Binding-site contacts:
Ligand atom C03 contacts residue ALA53 of chain 1.B at 4.1 Å (hydrophobic).
Ligand atom C02 contacts residue ARG97 of chain 1.B at 4.2 Å.
Ligand atom O03 contacts residue LEU228 of chain 1.B at 4.3 Å.
Ligand atom C14 contacts residue PHE107 of chain 1.B at 3.8 Å (hydrophobic).
Ligand atom C15 contacts residue THR50 of chain 1.B at 3.6 Å.
Ligand atom C15 contacts residue LEU49 of chain 1.B at 4.0 Å (hydrophobic).
Ligand atom O03 contacts residue MET231 of chain 1.B at 3.6 Å.
Ligand atom C12 contacts residue MET124 of chain 1.B at 3.0 Å (hydrophobic).
Ligand atom O03 contacts residue LEU239 of chain 1.B at 4.0 Å.
Ligand atom O03 contacts residue THR50 of chain 1.B at 3.4 Å.
Ligand atom C17 contacts residue THR50 of chain 1.B at 3.6 Å.
Ligand atom C18 contacts residue HIS227 of chain 1.B at 4.0 Å.
Ligand atom N01 contacts residue ALA53 of chain 1.B at 4.2 Å.
Ligand atom N02 contacts residue HIS227 of chain 1.B at 3.5 Å (h-bond).
Ligand atom C16 contacts residue LEU228 of chain 1.B at 4.0 Å (hydrophobic).
Ligand atom N02 contacts residue MET231 of chain 1.B at 3.1 Å.
Ligand atom O03 contacts residue VAL237 of chain 1.B at 3.8 Å.
Ligand atom O02 contacts residue VAL121 of chain 1.B at 4.3 Å.
Ligand atom C14 contacts residue MET124 of chain 1.B at 4.0 Å (hydrophobic).
Ligand atom O01 contacts residue LEU90 of chain 1.B at 4.2 Å.
Ligand atom C06 contacts residue LEU90 of chain 1.B at 4.1 Å (hydrophobic).
Ligand atom C04 contacts residue ALA53 of chain 1.B at 3.8 Å (hydrophobic).
Ligand atom C03 contacts residue PHE107 of chain 1.B at 4.2 Å (hydrophobic).
Ligand atom C01 contacts residue LEU94 of chain 1.B at 4.0 Å (hydrophobic).
Ligand atom C16 contacts residue LEU49 of chain 1.B at 4.3 Å (hydrophobic).
Ligand atom C01 contacts residue LEU90 of chain 1.B at 3.8 Å (hydrophobic).
Ligand atom S01 contacts residue THR50 of chain 1.B at 3.7 Å.
Ligand atom C02 contacts residue GLU56 of chain 1.B at 3.2 Å.
Ligand atom C04 contacts residue LEU49 of chain 1.B at 4.0 Å (hydrophobic).
Ligand atom C17 contacts residue LEU228 of chain 1.B at 4.2 Å (hydrophobic).
Ligand atom C13 contacts residue MET124 of chain 1.B at 2.6 Å (hydrophobic).
Ligand atom O01 contacts residue ARG97 of chain 1.B at 3.0 Å (salt-bridge).
Ligand atom S01 contacts residue MET46 of chain 1.B at 4.2 Å.
Ligand atom C16 contacts residue THR50 of chain 1.B at 2.7 Å.
Ligand atom O01 contacts residue GLU56 of chain 1.B at 2.4 Å (salt-bridge).
Ligand atom O02 contacts residue HIS227 of chain 1.B at 4.1 Å.
Ligand atom C03 contacts residue GLU56 of chain 1.B at 3.4 Å.
Ligand atom C02 contacts residue LEU90 of chain 1.B at 4.3 Å (hydrophobic).
Ligand atom O02 contacts residue MET46 of chain 1.B at 3.4 Å.
Ligand atom C01 contacts residue GLU56 of chain 1.B at 4.3 Å.

Sequence of chain 1.B:
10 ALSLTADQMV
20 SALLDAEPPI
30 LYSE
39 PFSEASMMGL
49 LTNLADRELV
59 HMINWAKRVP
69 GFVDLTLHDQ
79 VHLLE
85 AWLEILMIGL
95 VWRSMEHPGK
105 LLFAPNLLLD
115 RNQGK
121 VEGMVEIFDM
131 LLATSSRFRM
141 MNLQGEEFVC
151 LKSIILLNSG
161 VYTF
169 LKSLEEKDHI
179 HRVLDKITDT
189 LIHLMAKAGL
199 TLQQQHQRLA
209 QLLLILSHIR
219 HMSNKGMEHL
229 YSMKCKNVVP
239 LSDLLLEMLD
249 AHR

This small molecule binds to this protein.
Small molecule (SMILES): NS(=O)(=O)c1ccc2c(c1)[C@@H]1CCC[C@@H]1[C@H](c1ccc(O)cc1)N2